A protein and the small-molecule ligand that binds it are described below.
Small molecule (SMILES): CC(=O)N[C@H]1[C@H](O[C@H]2[C@H](O)[C@@H](NC(C)=O)CO[C@@H]2CO)O[C@H](CO)[C@@H](O[C@@H]2O[C@H](CO)[C@@H](O)[C@H](O)[C@@H]2O)[C@@H]1O

Sequence of chain 1.A:
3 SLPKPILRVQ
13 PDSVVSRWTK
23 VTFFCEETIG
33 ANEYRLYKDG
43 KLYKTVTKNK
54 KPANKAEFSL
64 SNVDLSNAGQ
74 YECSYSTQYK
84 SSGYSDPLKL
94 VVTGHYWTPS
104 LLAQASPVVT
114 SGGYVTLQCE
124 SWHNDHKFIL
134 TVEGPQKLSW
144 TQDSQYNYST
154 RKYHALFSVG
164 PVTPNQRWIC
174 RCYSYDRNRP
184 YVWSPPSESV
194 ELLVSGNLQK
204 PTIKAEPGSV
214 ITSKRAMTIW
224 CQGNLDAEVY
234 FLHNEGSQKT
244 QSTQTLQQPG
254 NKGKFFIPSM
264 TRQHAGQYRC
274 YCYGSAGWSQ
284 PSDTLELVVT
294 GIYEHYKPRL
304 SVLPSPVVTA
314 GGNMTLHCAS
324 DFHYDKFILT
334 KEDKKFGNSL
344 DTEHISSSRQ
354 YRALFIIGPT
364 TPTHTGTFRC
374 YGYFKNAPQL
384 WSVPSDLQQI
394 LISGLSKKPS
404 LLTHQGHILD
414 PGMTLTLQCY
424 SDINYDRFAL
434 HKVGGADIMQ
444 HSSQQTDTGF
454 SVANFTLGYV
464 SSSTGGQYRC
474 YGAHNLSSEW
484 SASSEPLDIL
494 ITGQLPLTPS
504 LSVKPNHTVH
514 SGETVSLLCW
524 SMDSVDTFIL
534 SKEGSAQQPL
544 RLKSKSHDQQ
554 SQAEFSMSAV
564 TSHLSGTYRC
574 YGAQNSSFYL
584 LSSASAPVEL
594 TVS

Binding-site contacts:
Ligand atom C5 contacts residue GLN421 of chain 1.A at 3.1 Å.
Ligand atom C2 contacts residue ASN457 of chain 1.A at 2.6 Å.
Ligand atom C7 contacts residue ASN457 of chain 1.A at 3.4 Å.
Ligand atom C4 contacts residue ASN457 of chain 1.A at 4.3 Å.
Ligand atom C6 contacts residue HIS407 of chain 1.A at 4.2 Å.
Ligand atom O5 contacts residue ASN457 of chain 1.A at 2.3 Å (h-bond).
Ligand atom C8 contacts residue GLN447 of chain 1.A at 3.8 Å.
Ligand atom O5 contacts residue GLN421 of chain 1.A at 3.9 Å.
Ligand atom O6 contacts residue HIS407 of chain 1.A at 4.0 Å.
Ligand atom O7 contacts residue ASN457 of chain 1.A at 3.4 Å (h-bond).
Ligand atom C1 contacts residue ASN457 of chain 1.A at 1.4 Å.
Ligand atom C3 contacts residue ASN457 of chain 1.A at 3.8 Å.
Ligand atom C5 contacts residue ASN457 of chain 1.A at 3.6 Å.
Ligand atom C6 contacts residue GLN421 of chain 1.A at 3.3 Å.
Ligand atom C4 contacts residue GLN421 of chain 1.A at 4.2 Å.
Ligand atom N2 contacts residue ASN457 of chain 1.A at 3.0 Å (h-bond).
Ligand atom O7 contacts residue GLN421 of chain 1.A at 4.3 Å.
Ligand atom C1 contacts residue GLN421 of chain 1.A at 4.4 Å.
Ligand atom O6 contacts residue GLN421 of chain 1.A at 3.3 Å (h-bond).
Ligand atom O4 contacts residue GLN421 of chain 1.A at 4.1 Å.